Binding-site contacts:
Ligand atom N1 contacts residue MOA1 of chain 1.D at 3.2 Å (h-bond).
Ligand atom O1P contacts residue TYR405 of chain 1.A at 2.6 Å (h-bond).
Ligand atom C2 contacts residue CSO319 of chain 1.A at 3.5 Å.
Ligand atom O3P contacts residue GLY360 of chain 1.A at 3.3 Å (h-bond).
Ligand atom O3P contacts residue SER317 of chain 1.A at 2.8 Å (h-bond).
Ligand atom O3' contacts residue MET379 of chain 1.A at 3.7 Å.
Ligand atom P contacts residue SER317 of chain 1.A at 3.7 Å.
Ligand atom C3' contacts residue ASP358 of chain 1.A at 3.5 Å.
Ligand atom O6 contacts residue GLY407 of chain 1.A at 3.2 Å.
Ligand atom C6 contacts residue MOA1 of chain 1.D at 3.7 Å.
Ligand atom N1 contacts residue GLU431 of chain 1.A at 2.7 Å (salt-bridge).
Ligand atom O3P contacts residue GLY316 of chain 1.A at 3.6 Å.
Ligand atom O6 contacts residue GLY409 of chain 1.A at 2.9 Å (h-bond).
Ligand atom O3' contacts residue ALA57 of chain 1.A at 3.4 Å.
Ligand atom C5' contacts residue ILE318 of chain 1.A at 3.6 Å (hydrophobic).
Ligand atom O1P contacts residue ARG382 of chain 1.A at 3.1 Å (salt-bridge).
Ligand atom O6 contacts residue GLU408 of chain 1.A at 3.3 Å (salt-bridge).
Ligand atom C2 contacts residue MOA1 of chain 1.D at 3.2 Å.
Ligand atom O2P contacts residue ARG382 of chain 1.A at 3.5 Å (salt-bridge).
Ligand atom O5' contacts residue GLY359 of chain 1.A at 3.4 Å.
Ligand atom O2' contacts residue MOA1 of chain 1.D at 3.3 Å.
Ligand atom O1P contacts residue SER317 of chain 1.A at 2.8 Å (h-bond).
Ligand atom N7 contacts residue GLY407 of chain 1.A at 3.5 Å.
Ligand atom C5 contacts residue GLU408 of chain 1.A at 3.7 Å.
Ligand atom O2P contacts residue GLY381 of chain 1.A at 2.7 Å (h-bond).
Ligand atom O2P contacts residue LEU380 of chain 1.A at 3.6 Å.
Ligand atom O5' contacts residue ILE318 of chain 1.A at 3.5 Å.
Ligand atom C2 contacts residue GLU431 of chain 1.A at 3.7 Å.
Ligand atom O1P contacts residue ILE318 of chain 1.A at 3.3 Å.
Ligand atom N3 contacts residue MOA1 of chain 1.D at 3.5 Å.
Ligand atom O6 contacts residue GLU431 of chain 1.A at 3.2 Å (salt-bridge).
Ligand atom C4' contacts residue ASP358 of chain 1.A at 3.6 Å.
Ligand atom C6 contacts residue GLU431 of chain 1.A at 3.4 Å.
Ligand atom O5' contacts residue GLY316 of chain 1.A at 3.5 Å.
Ligand atom O2' contacts residue ASP358 of chain 1.A at 2.6 Å (salt-bridge).
Ligand atom O3' contacts residue ASP358 of chain 1.A at 2.6 Å (salt-bridge).
Ligand atom O4' contacts residue ILE318 of chain 1.A at 3.2 Å.
Ligand atom C4 contacts residue MOA1 of chain 1.D at 3.6 Å.
Ligand atom C5' contacts residue TYR405 of chain 1.A at 3.8 Å (hydrophobic).
Ligand atom N7 contacts residue GLU408 of chain 1.A at 2.9 Å (salt-bridge).

Sequence of chain 1.A:
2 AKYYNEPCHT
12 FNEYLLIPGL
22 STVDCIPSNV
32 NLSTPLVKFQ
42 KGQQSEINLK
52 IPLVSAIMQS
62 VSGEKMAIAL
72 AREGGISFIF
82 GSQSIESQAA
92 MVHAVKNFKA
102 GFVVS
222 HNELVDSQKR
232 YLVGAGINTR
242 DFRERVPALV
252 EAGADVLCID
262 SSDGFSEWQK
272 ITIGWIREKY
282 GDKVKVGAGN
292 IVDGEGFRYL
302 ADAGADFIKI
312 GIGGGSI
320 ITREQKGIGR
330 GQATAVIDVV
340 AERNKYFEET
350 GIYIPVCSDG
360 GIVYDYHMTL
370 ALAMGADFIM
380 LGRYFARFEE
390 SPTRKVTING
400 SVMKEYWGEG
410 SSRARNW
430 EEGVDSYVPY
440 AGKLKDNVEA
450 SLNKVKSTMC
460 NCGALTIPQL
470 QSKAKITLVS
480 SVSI

The protein below binds the small molecule below.
Small molecule (SMILES): O=c1[nH]cnc2c1ncn2[C@@H]1O[C@H](COP(=O)(O)O)[C@@H](O)[C@H]1O